Sequence of chain 2.A:
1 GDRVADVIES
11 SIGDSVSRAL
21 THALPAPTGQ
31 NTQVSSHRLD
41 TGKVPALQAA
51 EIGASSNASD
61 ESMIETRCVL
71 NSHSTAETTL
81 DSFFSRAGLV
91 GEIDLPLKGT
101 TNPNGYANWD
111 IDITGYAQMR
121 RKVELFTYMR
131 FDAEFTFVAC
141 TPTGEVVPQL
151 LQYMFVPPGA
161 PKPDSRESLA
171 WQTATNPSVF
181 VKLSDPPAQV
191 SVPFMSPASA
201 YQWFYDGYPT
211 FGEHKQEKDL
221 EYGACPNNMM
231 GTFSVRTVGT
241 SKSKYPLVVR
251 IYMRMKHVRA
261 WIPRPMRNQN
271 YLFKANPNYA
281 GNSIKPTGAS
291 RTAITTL

This small molecule binds to this protein.
Small molecule (SMILES): C[C@H](CCOc1ccc(I)cc1)CCN1CCN(c2ccncc2)C1=O

Binding-site contacts:
Ligand atom CAM contacts residue MET195 of chain 2.A at 4.0 Å (hydrophobic).
Ligand atom CAL contacts residue ILE111 of chain 2.A at 3.5 Å (hydrophobic).
Ligand atom CAQ contacts residue ASN228 of chain 2.A at 3.6 Å.
Ligand atom CAG contacts residue ASP112 of chain 2.A at 3.5 Å.
Ligand atom CAT contacts residue TRP203 of chain 2.A at 3.4 Å (hydrophobic).
Ligand atom CAW contacts residue TRP203 of chain 2.A at 3.4 Å (hydrophobic).
Ligand atom CAL contacts residue PHE135 of chain 2.A at 3.7 Å (hydrophobic).
Ligand atom CAA contacts residue PHE135 of chain 2.A at 3.8 Å (hydrophobic).
Ligand atom CAG contacts residue THR114 of chain 2.A at 3.9 Å.
Ligand atom OAS contacts residue VAL192 of chain 2.A at 3.9 Å.
Ligand atom CAI contacts residue ILE24 of chain 2.C at 3.7 Å (hydrophobic).
Ligand atom NAY contacts residue TRP203 of chain 2.A at 3.7 Å.
Ligand atom CAJ contacts residue PHE135 of chain 2.A at 3.8 Å (hydrophobic).
Ligand atom OAB contacts residue ILE113 of chain 2.A at 3.3 Å (h-bond).
Ligand atom OAS contacts residue MET195 of chain 2.A at 3.1 Å.
Ligand atom CAM contacts residue ILE111 of chain 2.A at 3.6 Å (hydrophobic).
Ligand atom CAE contacts residue THR114 of chain 2.A at 3.5 Å.
Ligand atom CAV contacts residue MET195 of chain 2.A at 3.9 Å (hydrophobic).
Ligand atom CAK contacts residue PHE155 of chain 2.A at 3.5 Å (hydrophobic).
Ligand atom CAV contacts residue VAL192 of chain 2.A at 3.9 Å (hydrophobic).
Ligand atom CAX contacts residue ILE111 of chain 2.A at 3.9 Å (hydrophobic).
Ligand atom CAI contacts residue PHE155 of chain 2.A at 3.5 Å (hydrophobic).
Ligand atom CAV contacts residue ILE111 of chain 2.A at 3.9 Å (hydrophobic).
Ligand atom CAF contacts residue ASN228 of chain 2.A at 3.2 Å.
Ligand atom CAE contacts residue ASP112 of chain 2.A at 3.6 Å.
Ligand atom CAQ contacts residue TRP203 of chain 2.A at 3.4 Å (hydrophobic).
Ligand atom CAF contacts residue GLN202 of chain 2.A at 3.6 Å.
Ligand atom CAP contacts residue TYR201 of chain 2.A at 3.5 Å (hydrophobic).
Ligand atom CAF contacts residue TRP203 of chain 2.A at 3.6 Å (hydrophobic).
Ligand atom CAW contacts residue ASN228 of chain 2.A at 3.7 Å.
Ligand atom OAB contacts residue ASP112 of chain 2.A at 3.6 Å.
Ligand atom CAH contacts residue VAL192 of chain 2.A at 3.9 Å (hydrophobic).
Ligand atom CAD contacts residue GLN202 of chain 2.A at 3.6 Å.
Ligand atom CAG contacts residue TRP203 of chain 2.A at 3.9 Å (hydrophobic).
Ligand atom OAB contacts residue TRP203 of chain 2.A at 3.7 Å.
Ligand atom CAK contacts residue MET195 of chain 2.A at 3.8 Å (hydrophobic).
Ligand atom CAQ contacts residue TYR201 of chain 2.A at 3.7 Å (hydrophobic).
Ligand atom CAD contacts residue ASN228 of chain 2.A at 3.5 Å.
Ligand atom NAZ contacts residue TRP203 of chain 2.A at 3.2 Å.
Ligand atom NAZ contacts residue ASN228 of chain 2.A at 3.9 Å.

Sequence of chain 2.C:
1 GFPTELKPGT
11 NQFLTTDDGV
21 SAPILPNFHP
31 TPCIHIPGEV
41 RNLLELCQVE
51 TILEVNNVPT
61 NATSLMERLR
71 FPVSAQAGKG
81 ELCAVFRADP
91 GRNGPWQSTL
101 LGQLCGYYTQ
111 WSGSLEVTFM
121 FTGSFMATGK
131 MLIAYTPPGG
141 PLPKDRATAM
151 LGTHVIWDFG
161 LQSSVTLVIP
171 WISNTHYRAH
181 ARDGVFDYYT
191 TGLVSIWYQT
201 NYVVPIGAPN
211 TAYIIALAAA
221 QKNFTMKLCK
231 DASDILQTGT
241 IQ